Binding-site contacts:
Ligand atom C10 contacts residue PHE285 of chain 1.A at 3.7 Å (hydrophobic).
Ligand atom C4 contacts residue ILE248 of chain 1.A at 4.4 Å (hydrophobic).
Ligand atom N9 contacts residue TYR249 of chain 1.A at 4.2 Å.
Ligand atom C7 contacts residue ILE248 of chain 1.A at 4.4 Å (hydrophobic).
Ligand atom C4 contacts residue PHE285 of chain 1.A at 3.7 Å (hydrophobic).
Ligand atom N2 contacts residue LEU231 of chain 1.A at 4.0 Å.
Ligand atom C12 contacts residue PHE252 of chain 1.A at 3.8 Å (hydrophobic).
Ligand atom C8 contacts residue GLN282 of chain 1.A at 3.5 Å.
Ligand atom O3 contacts residue LEU231 of chain 1.A at 3.8 Å.
Ligand atom C5 contacts residue ILE248 of chain 1.A at 3.6 Å (hydrophobic).
Ligand atom C6 contacts residue ILE248 of chain 1.A at 3.6 Å (hydrophobic).
Ligand atom N2 contacts residue PHE285 of chain 1.A at 3.9 Å.
Ligand atom C11 contacts residue MET269 of chain 1.A at 3.5 Å (hydrophobic).
Ligand atom C6 contacts residue GLN282 of chain 1.A at 4.2 Å.
Ligand atom C13 contacts residue PHE285 of chain 1.A at 3.7 Å (hydrophobic).
Ligand atom C11 contacts residue PHE252 of chain 1.A at 3.9 Å (hydrophobic).
Ligand atom C7 contacts residue GLN282 of chain 1.A at 3.2 Å.
Ligand atom O3 contacts residue TYR80 of chain 1.A at 4.1 Å.
Ligand atom C12 contacts residue PHE285 of chain 1.A at 3.6 Å (hydrophobic).
Ligand atom C10 contacts residue GLN282 of chain 1.A at 4.1 Å.
Ligand atom O1 contacts residue LEU191 of chain 1.A at 4.0 Å.
Ligand atom C7 contacts residue PHE285 of chain 1.A at 3.7 Å (hydrophobic).
Ligand atom O1 contacts residue PHE285 of chain 1.A at 4.0 Å.
Ligand atom C6 contacts residue VAL234 of chain 1.A at 4.2 Å (hydrophobic).
Ligand atom C10 contacts residue TYR249 of chain 1.A at 4.4 Å (hydrophobic).
Ligand atom C8 contacts residue PHE285 of chain 1.A at 3.7 Å (hydrophobic).
Ligand atom N9 contacts residue PHE285 of chain 1.A at 3.6 Å.
Ligand atom C10 contacts residue PHE252 of chain 1.A at 4.2 Å (hydrophobic).
Ligand atom C6 contacts residue PHE285 of chain 1.A at 4.0 Å (hydrophobic).
Ligand atom C10 contacts residue MET269 of chain 1.A at 3.4 Å (hydrophobic).
Ligand atom C13 contacts residue PHE252 of chain 1.A at 4.4 Å (hydrophobic).
Ligand atom O1 contacts residue LEU231 of chain 1.A at 4.3 Å.
Ligand atom N9 contacts residue GLN282 of chain 1.A at 3.0 Å (h-bond).
Ligand atom C5 contacts residue PHE285 of chain 1.A at 3.9 Å (hydrophobic).
Ligand atom C11 contacts residue PHE285 of chain 1.A at 3.6 Å (hydrophobic).

Sequence of chain 1.A:
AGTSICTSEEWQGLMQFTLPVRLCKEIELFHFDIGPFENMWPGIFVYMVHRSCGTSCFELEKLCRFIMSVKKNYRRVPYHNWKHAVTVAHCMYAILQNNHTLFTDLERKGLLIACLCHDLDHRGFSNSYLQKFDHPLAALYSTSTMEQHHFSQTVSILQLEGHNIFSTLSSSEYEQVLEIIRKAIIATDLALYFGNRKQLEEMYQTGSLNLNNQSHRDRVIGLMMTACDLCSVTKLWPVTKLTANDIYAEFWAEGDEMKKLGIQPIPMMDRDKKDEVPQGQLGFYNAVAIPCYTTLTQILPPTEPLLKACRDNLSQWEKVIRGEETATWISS

A protein and the small-molecule ligand that binds it are described below.
Small molecule (SMILES): O=[N+]([O-])c1cccc2ncccc12